The protein below binds the small molecule below.
Small molecule (SMILES): CC(=O)N[C@H]1[C@H](O[C@H]2[C@H](O)[C@@H](NC(C)=O)CO[C@@H]2CO[C@@H]2O[C@@H](C)[C@@H](O)[C@@H](O)[C@@H]2O)O[C@H](CO)[C@@H](O)[C@@H]1O

Binding-site contacts:
Ligand atom C8 contacts residue PHE342 of chain 1.A at 4.2 Å (hydrophobic).
Ligand atom C8 contacts residue PHE338 of chain 1.A at 3.9 Å (hydrophobic).
Ligand atom C8 contacts residue GLY339 of chain 1.A at 4.0 Å.
Ligand atom C3 contacts residue ASN343 of chain 1.A at 3.8 Å.
Ligand atom C5 contacts residue ASN343 of chain 1.A at 3.7 Å.
Ligand atom O7 contacts residue ASN343 of chain 1.A at 3.9 Å.
Ligand atom N2 contacts residue ASN343 of chain 1.A at 2.9 Å (h-bond).
Ligand atom C2 contacts residue ASN343 of chain 1.A at 2.5 Å.
Ligand atom O3 contacts residue VAL367 of chain 1.A at 4.4 Å.
Ligand atom C8 contacts residue LEU368 of chain 1.A at 3.6 Å (hydrophobic).
Ligand atom O7 contacts residue GLY339 of chain 1.A at 4.0 Å.
Ligand atom C7 contacts residue ASN343 of chain 1.A at 3.6 Å.
Ligand atom C1 contacts residue ASN343 of chain 1.A at 1.5 Å.
Ligand atom C4 contacts residue ASN343 of chain 1.A at 4.3 Å.
Ligand atom C7 contacts residue GLY339 of chain 1.A at 4.2 Å.
Ligand atom O5 contacts residue ASN343 of chain 1.A at 2.4 Å (h-bond).

Sequence of chain 1.A:
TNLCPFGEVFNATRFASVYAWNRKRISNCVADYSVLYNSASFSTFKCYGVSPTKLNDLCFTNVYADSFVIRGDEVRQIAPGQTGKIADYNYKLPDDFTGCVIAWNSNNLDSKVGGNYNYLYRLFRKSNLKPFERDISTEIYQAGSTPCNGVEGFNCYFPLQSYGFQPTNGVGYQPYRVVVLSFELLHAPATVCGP